Sequence of chain 1.A:
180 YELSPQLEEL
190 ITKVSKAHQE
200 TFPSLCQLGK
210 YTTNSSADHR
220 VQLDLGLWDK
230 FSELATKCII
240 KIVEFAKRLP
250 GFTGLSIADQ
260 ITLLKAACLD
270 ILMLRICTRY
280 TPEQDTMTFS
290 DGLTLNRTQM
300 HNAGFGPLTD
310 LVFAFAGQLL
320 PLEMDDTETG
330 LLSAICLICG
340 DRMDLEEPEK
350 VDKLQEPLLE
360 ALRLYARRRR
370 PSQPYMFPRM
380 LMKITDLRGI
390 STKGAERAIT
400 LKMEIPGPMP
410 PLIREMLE

Binding-site contacts:
Ligand atom C4 contacts residue PHE230 of chain 1.A at 3.8 Å (hydrophobic).
Ligand atom C1 contacts residue ALA234 of chain 1.A at 3.7 Å (hydrophobic).
Ligand atom C24 contacts residue LEU400 of chain 1.A at 3.6 Å (hydrophobic).
Ligand atom O14 contacts residue GLY393 of chain 1.A at 3.8 Å.
Ligand atom C28 contacts residue PHE304 of chain 1.A at 3.7 Å (hydrophobic).
Ligand atom O13 contacts residue SER289 of chain 1.A at 2.8 Å (h-bond).
Ligand atom C26 contacts residue LEU268 of chain 1.A at 3.6 Å (hydrophobic).
Ligand atom C10 contacts residue PHE288 of chain 1.A at 3.4 Å (hydrophobic).
Ligand atom C7 contacts residue ILE275 of chain 1.A at 3.6 Å (hydrophobic).
Ligand atom C10 contacts residue CYS237 of chain 1.A at 3.9 Å (hydrophobic).
Ligand atom C7 contacts residue LEU271 of chain 1.A at 3.4 Å (hydrophobic).
Ligand atom O12 contacts residue SER289 of chain 1.A at 2.7 Å (h-bond).
Ligand atom C27 contacts residue MET272 of chain 1.A at 3.6 Å (hydrophobic).
Ligand atom C11 contacts residue SER289 of chain 1.A at 3.4 Å.
Ligand atom C21 contacts residue ALA397 of chain 1.A at 3.8 Å (hydrophobic).
Ligand atom C26 contacts residue PHE304 of chain 1.A at 3.5 Å (hydrophobic).
Ligand atom C9 contacts residue CYS237 of chain 1.A at 3.8 Å (hydrophobic).
Ligand atom C21 contacts residue GLY393 of chain 1.A at 3.5 Å.
Ligand atom O14 contacts residue LEU268 of chain 1.A at 3.5 Å.
Ligand atom O14 contacts residue PHE304 of chain 1.A at 3.7 Å.
Ligand atom C24 contacts residue TRP227 of chain 1.A at 3.7 Å (hydrophobic).
Ligand atom O12 contacts residue PHE201 of chain 1.A at 3.3 Å.
Ligand atom C27 contacts residue PHE304 of chain 1.A at 3.6 Å (hydrophobic).
Ligand atom C30 contacts residue PHE230 of chain 1.A at 3.8 Å (hydrophobic).
Ligand atom C8 contacts residue CYS237 of chain 1.A at 3.6 Å (hydrophobic).
Ligand atom C9 contacts residue PHE288 of chain 1.A at 3.9 Å (hydrophobic).
Ligand atom C3 contacts residue LEU271 of chain 1.A at 3.5 Å (hydrophobic).
Ligand atom C16 contacts residue GLY393 of chain 1.A at 3.8 Å.
Ligand atom C11 contacts residue ARG278 of chain 1.A at 3.9 Å.
Ligand atom C10 contacts residue LEU233 of chain 1.A at 3.9 Å (hydrophobic).
Ligand atom C15 contacts residue ILE412 of chain 1.A at 3.9 Å (hydrophobic).
Ligand atom C1 contacts residue PHE230 of chain 1.A at 3.5 Å (hydrophobic).
Ligand atom O12 contacts residue ARG278 of chain 1.A at 2.9 Å (salt-bridge).
Ligand atom C28 contacts residue LEU271 of chain 1.A at 3.9 Å (hydrophobic).
Ligand atom O13 contacts residue PHE288 of chain 1.A at 3.5 Å.
Ligand atom C4 contacts residue ALA234 of chain 1.A at 3.6 Å (hydrophobic).
Ligand atom C6 contacts residue LEU271 of chain 1.A at 3.7 Å (hydrophobic).
Ligand atom C23 contacts residue PHE304 of chain 1.A at 3.9 Å (hydrophobic).
Ligand atom C17 contacts residue LEU268 of chain 1.A at 3.8 Å (hydrophobic).
Ligand atom C29 contacts residue PHE304 of chain 1.A at 3.9 Å (hydrophobic).

A protein and the small-molecule ligand that binds it are described below.
Small molecule (SMILES): O=C(O)c1ccc2cc(-c3ccc(O)c(C45CC6CC(CC(C6)C4)C5)c3)ccc2c1